A protein and the small-molecule ligand that binds it are described below.
Small molecule (SMILES): O=C(CO)CO

Sequence of chain 1.A:
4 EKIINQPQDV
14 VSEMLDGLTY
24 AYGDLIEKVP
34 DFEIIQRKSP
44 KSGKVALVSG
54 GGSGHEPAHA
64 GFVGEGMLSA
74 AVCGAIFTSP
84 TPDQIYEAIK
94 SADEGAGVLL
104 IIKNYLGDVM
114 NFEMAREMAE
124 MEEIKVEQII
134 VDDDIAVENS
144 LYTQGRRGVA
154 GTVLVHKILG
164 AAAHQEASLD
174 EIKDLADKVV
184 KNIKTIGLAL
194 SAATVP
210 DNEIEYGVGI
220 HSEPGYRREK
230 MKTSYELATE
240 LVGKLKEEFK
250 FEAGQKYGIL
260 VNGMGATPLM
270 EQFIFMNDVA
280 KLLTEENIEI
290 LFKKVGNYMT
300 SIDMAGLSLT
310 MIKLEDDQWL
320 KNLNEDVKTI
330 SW

Binding-site contacts:
Ligand atom C3 contacts residue ASP111 of chain 1.A at 3.5 Å.
Ligand atom C3 contacts residue HIS220 of chain 1.A at 2.4 Å.
Ligand atom O3 contacts residue HIS58 of chain 1.A at 4.2 Å.
Ligand atom O2 contacts residue GLY54 of chain 1.A at 4.5 Å.
Ligand atom C2 contacts residue HIS220 of chain 1.A at 1.5 Å.
Ligand atom C3 contacts residue LYS106 of chain 1.A at 3.8 Å.
Ligand atom C1 contacts residue THR81 of chain 1.A at 3.9 Å.
Ligand atom O3 contacts residue ASP111 of chain 1.A at 2.7 Å (salt-bridge).
Ligand atom O1 contacts residue ASP111 of chain 1.A at 2.5 Å (salt-bridge).
Ligand atom C1 contacts residue ASP111 of chain 1.A at 3.4 Å.
Ligand atom C1 contacts residue HIS220 of chain 1.A at 2.5 Å.
Ligand atom C1 contacts residue PHE80 of chain 1.A at 3.5 Å (hydrophobic).
Ligand atom C2 contacts residue ASP111 of chain 1.A at 4.3 Å.
Ligand atom C1 contacts residue GLY55 of chain 1.A at 3.9 Å.
Ligand atom O1 contacts residue PHE80 of chain 1.A at 4.5 Å.
Ligand atom O3 contacts residue HIS220 of chain 1.A at 3.6 Å.
Ligand atom C3 contacts residue TYR108 of chain 1.A at 4.1 Å (hydrophobic).
Ligand atom O2 contacts residue PHE80 of chain 1.A at 3.3 Å.
Ligand atom O1 contacts residue SER82 of chain 1.A at 4.5 Å.
Ligand atom O1 contacts residue TYR108 of chain 1.A at 3.9 Å.
Ligand atom O2 contacts residue THR81 of chain 1.A at 3.9 Å.
Ligand atom C2 contacts residue PHE80 of chain 1.A at 4.1 Å (hydrophobic).
Ligand atom O3 contacts residue GLY55 of chain 1.A at 2.8 Å (h-bond).
Ligand atom C3 contacts residue ILE219 of chain 1.A at 4.4 Å (hydrophobic).
Ligand atom C1 contacts residue SER82 of chain 1.A at 3.9 Å.
Ligand atom O2 contacts residue GLY55 of chain 1.A at 3.1 Å.
Ligand atom C2 contacts residue GLY55 of chain 1.A at 3.9 Å.
Ligand atom C3 contacts residue GLY55 of chain 1.A at 3.9 Å.
Ligand atom O3 contacts residue LYS106 of chain 1.A at 3.3 Å (salt-bridge).
Ligand atom C3 contacts residue HIS58 of chain 1.A at 3.6 Å.
Ligand atom O3 contacts residue GLY54 of chain 1.A at 3.2 Å.
Ligand atom O2 contacts residue HIS58 of chain 1.A at 2.5 Å (h-bond).
Ligand atom O1 contacts residue HIS220 of chain 1.A at 2.8 Å (h-bond).
Ligand atom O2 contacts residue HIS220 of chain 1.A at 2.4 Å (h-bond).
Ligand atom C2 contacts residue HIS58 of chain 1.A at 3.4 Å.